A small-molecule ligand and the protein it binds are described below.
Small molecule (SMILES): CC(=O)Nc1sccc1C(=O)O

Binding-site contacts:
Ligand atom C7 contacts residue LEU251 of chain 1.B at 4.3 Å (hydrophobic).
Ligand atom N1 contacts residue LEU251 of chain 1.B at 3.6 Å.
Ligand atom C5 contacts residue GLN247 of chain 1.B at 4.4 Å.
Ligand atom C12 contacts residue PRO301 of chain 1.B at 3.6 Å (hydrophobic).
Ligand atom C4 contacts residue GLN247 of chain 1.B at 4.2 Å.
Ligand atom N1 contacts residue PRO303 of chain 1.B at 4.2 Å.
Ligand atom C3 contacts residue LEU251 of chain 1.B at 4.1 Å (hydrophobic).
Ligand atom C12 contacts residue THR302 of chain 1.B at 4.4 Å.
Ligand atom C12 contacts residue SER254 of chain 1.B at 3.5 Å.
Ligand atom O9 contacts residue LEU251 of chain 1.B at 4.2 Å.
Ligand atom C13 contacts residue SER254 of chain 1.B at 4.4 Å.
Ligand atom C13 contacts residue LEU251 of chain 1.B at 4.1 Å (hydrophobic).
Ligand atom O9 contacts residue SER254 of chain 1.B at 3.6 Å.
Ligand atom C7 contacts residue GLN250 of chain 1.B at 4.4 Å.
Ligand atom O9 contacts residue PRO303 of chain 1.B at 3.4 Å.
Ligand atom C7 contacts residue PRO303 of chain 1.B at 4.2 Å (hydrophobic).
Ligand atom O9 contacts residue GLN250 of chain 1.B at 4.2 Å.
Ligand atom O8 contacts residue GLN250 of chain 1.B at 3.9 Å.
Ligand atom C2 contacts residue LEU251 of chain 1.B at 3.8 Å (hydrophobic).
Ligand atom C12 contacts residue PRO303 of chain 1.B at 4.3 Å (hydrophobic).
Ligand atom N1 contacts residue SER254 of chain 1.B at 4.1 Å.

Sequence of chain 1.B:
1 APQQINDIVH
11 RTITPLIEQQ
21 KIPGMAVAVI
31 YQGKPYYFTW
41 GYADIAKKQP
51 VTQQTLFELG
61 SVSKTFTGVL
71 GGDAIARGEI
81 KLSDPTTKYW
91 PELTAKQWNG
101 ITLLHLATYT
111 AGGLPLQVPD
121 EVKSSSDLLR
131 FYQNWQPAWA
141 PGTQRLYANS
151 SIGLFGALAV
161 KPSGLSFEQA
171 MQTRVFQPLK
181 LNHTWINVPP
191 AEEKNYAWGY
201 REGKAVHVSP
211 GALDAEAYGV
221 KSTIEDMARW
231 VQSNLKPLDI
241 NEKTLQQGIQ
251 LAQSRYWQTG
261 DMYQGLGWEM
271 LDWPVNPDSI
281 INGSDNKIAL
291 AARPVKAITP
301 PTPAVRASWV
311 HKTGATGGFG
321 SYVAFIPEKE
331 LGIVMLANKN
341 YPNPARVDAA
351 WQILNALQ